The small molecule below binds the protein below.
Small molecule (SMILES): CC(=O)N[C@H]1[C@H](O[C@H]2[C@H](O)[C@@H](NC(C)=O)CO[C@@H]2CO[C@@H]2O[C@@H](C)[C@@H](O)[C@@H](O)[C@@H]2O)O[C@H](CO)[C@@H](O)[C@@H]1O

Binding-site contacts:
Ligand atom C1 contacts residue HIS104 of chain 20.C at 4.3 Å.
Ligand atom C8 contacts residue ASN154 of chain 33.C at 3.6 Å.
Ligand atom C8 contacts residue HIS104 of chain 20.C at 3.9 Å.
Ligand atom C4 contacts residue ASN154 of chain 33.C at 4.3 Å.
Ligand atom O7 contacts residue ASN154 of chain 33.C at 3.2 Å (h-bond).
Ligand atom C8 contacts residue GLU155 of chain 33.C at 3.6 Å.
Ligand atom C7 contacts residue ASN154 of chain 33.C at 3.4 Å.
Ligand atom O7 contacts residue GLU155 of chain 33.C at 3.8 Å.
Ligand atom C5 contacts residue ASN154 of chain 33.C at 3.7 Å.
Ligand atom C6 contacts residue ASN154 of chain 33.C at 3.8 Å.
Ligand atom C2 contacts residue ASN154 of chain 33.C at 2.4 Å.
Ligand atom O6 contacts residue HIS104 of chain 20.C at 4.4 Å.
Ligand atom C5 contacts residue HIS104 of chain 20.C at 3.1 Å.
Ligand atom O5 contacts residue HIS104 of chain 20.C at 4.0 Å.
Ligand atom N2 contacts residue ASN154 of chain 33.C at 2.8 Å (h-bond).
Ligand atom C6 contacts residue HIS104 of chain 20.C at 3.3 Å.
Ligand atom O5 contacts residue HIS104 of chain 20.C at 2.9 Å.
Ligand atom C1 contacts residue ASN154 of chain 33.C at 1.4 Å.
Ligand atom C7 contacts residue GLU155 of chain 33.C at 4.2 Å.
Ligand atom C3 contacts residue ASN154 of chain 33.C at 3.8 Å.
Ligand atom C1 contacts residue HIS104 of chain 20.C at 3.6 Å.
Ligand atom C5 contacts residue ASN154 of chain 33.C at 4.3 Å.
Ligand atom O5 contacts residue ASN154 of chain 33.C at 2.4 Å (h-bond).

Sequence of chain 20.C:
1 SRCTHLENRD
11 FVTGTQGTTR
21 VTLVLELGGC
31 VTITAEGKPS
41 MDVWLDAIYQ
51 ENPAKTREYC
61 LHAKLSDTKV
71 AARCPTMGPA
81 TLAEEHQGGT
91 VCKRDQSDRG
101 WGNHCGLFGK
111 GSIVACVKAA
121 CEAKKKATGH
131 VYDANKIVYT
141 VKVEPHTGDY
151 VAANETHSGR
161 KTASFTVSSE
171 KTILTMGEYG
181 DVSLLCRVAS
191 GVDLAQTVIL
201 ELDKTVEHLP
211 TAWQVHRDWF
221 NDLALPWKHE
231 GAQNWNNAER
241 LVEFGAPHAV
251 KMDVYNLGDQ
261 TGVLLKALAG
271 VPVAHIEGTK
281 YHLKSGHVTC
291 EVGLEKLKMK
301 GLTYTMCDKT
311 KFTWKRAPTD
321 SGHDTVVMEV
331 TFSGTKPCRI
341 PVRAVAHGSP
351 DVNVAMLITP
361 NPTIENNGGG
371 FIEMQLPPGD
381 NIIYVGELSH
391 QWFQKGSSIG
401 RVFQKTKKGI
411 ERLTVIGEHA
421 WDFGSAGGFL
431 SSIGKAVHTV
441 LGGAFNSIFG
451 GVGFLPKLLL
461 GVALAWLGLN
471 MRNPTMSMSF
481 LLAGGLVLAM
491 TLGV

Sequence of chain 33.C:
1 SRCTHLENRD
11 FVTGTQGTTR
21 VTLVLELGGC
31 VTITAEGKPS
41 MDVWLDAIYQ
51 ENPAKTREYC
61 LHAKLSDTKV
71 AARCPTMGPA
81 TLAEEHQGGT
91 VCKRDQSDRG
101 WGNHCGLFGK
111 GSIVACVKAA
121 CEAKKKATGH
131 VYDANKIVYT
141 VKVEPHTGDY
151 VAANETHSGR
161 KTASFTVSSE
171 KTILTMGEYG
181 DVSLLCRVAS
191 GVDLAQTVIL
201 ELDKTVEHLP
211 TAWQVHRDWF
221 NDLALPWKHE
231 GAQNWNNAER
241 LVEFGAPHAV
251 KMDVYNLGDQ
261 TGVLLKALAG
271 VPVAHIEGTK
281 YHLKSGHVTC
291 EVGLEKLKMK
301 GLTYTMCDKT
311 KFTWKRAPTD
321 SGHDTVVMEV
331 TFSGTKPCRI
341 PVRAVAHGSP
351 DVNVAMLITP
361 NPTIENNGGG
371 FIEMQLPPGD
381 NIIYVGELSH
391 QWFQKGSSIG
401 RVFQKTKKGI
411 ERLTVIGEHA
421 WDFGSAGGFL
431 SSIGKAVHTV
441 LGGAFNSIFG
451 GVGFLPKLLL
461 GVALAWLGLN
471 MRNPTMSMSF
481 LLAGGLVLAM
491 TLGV